Binding-site contacts:
Ligand atom C1 contacts residue ALA209 of chain 1.C at 3.5 Å (hydrophobic).
Ligand atom C2 contacts residue GLU188 of chain 1.C at 3.8 Å.
Ligand atom O1 contacts residue ALA209 of chain 1.C at 3.3 Å.
Ligand atom O2 contacts residue MET207 of chain 1.C at 4.3 Å.
Ligand atom C1 contacts residue THR244 of chain 1.C at 3.7 Å.
Ligand atom O3 contacts residue ASP212 of chain 1.C at 2.9 Å (salt-bridge).
Ligand atom O4 contacts residue LYS186 of chain 1.C at 2.7 Å (salt-bridge).
Ligand atom O2 contacts residue MET276 of chain 1.C at 4.2 Å.
Ligand atom O4 contacts residue GLU188 of chain 1.C at 3.4 Å (salt-bridge).
Ligand atom O3 contacts residue ALA209 of chain 1.C at 3.8 Å.
Ligand atom O2 contacts residue THR244 of chain 1.C at 3.5 Å (h-bond).
Ligand atom O1 contacts residue GLY211 of chain 1.C at 2.8 Å (h-bond).
Ligand atom O4 contacts residue ASP212 of chain 1.C at 4.2 Å.
Ligand atom O4 contacts residue ALA209 of chain 1.C at 4.4 Å.
Ligand atom O1 contacts residue GLU188 of chain 1.C at 4.5 Å.
Ligand atom C1 contacts residue GLY211 of chain 1.C at 3.8 Å.
Ligand atom O1 contacts residue MG1 of chain 1.U at 4.0 Å.
Ligand atom O1 contacts residue THR244 of chain 1.C at 2.7 Å (h-bond).
Ligand atom O3 contacts residue GLU188 of chain 1.C at 2.7 Å (salt-bridge).
Ligand atom C1 contacts residue ASP212 of chain 1.C at 3.8 Å.
Ligand atom C2 contacts residue THR244 of chain 1.C at 4.0 Å.
Ligand atom O2 contacts residue LYS186 of chain 1.C at 3.8 Å.
Ligand atom O2 contacts residue MG1 of chain 1.U at 4.1 Å.
Ligand atom C1 contacts residue MG1 of chain 1.U at 2.8 Å.
Ligand atom C2 contacts residue MG1 of chain 1.U at 2.9 Å.
Ligand atom O3 contacts residue MG1 of chain 1.U at 2.0 Å.
Ligand atom O1 contacts residue ASP212 of chain 1.C at 3.8 Å.
Ligand atom C2 contacts residue ALA209 of chain 1.C at 3.9 Å (hydrophobic).
Ligand atom O1 contacts residue ARG210 of chain 1.C at 3.5 Å (salt-bridge).
Ligand atom O2 contacts residue ALA209 of chain 1.C at 4.3 Å.
Ligand atom O4 contacts residue MG1 of chain 1.U at 2.2 Å.
Ligand atom C1 contacts residue GLU188 of chain 1.C at 3.5 Å.
Ligand atom O2 contacts residue ARG87 of chain 1.C at 4.0 Å.
Ligand atom O3 contacts residue GLY211 of chain 1.C at 3.9 Å.
Ligand atom C2 contacts residue LYS186 of chain 1.C at 3.5 Å.

Sequence of chain 1.C:
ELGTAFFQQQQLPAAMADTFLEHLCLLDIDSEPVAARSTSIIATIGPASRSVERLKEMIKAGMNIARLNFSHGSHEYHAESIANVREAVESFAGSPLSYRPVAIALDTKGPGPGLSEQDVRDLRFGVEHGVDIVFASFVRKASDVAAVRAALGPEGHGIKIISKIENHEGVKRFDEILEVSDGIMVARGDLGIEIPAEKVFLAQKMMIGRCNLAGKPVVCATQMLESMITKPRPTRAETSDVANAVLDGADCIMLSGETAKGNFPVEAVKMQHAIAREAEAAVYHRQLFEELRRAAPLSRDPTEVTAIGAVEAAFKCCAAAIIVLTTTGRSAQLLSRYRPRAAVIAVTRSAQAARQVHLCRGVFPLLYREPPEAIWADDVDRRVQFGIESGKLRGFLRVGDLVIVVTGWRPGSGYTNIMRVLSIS

A small-molecule ligand and the protein it binds are described below.
Small molecule (SMILES): O=C([O-])C(=O)[O-]